Binding-site contacts:
Ligand atom O2 contacts residue ALA244 of chain 1.C at 3.8 Å.
Ligand atom O1 contacts residue ALA244 of chain 1.C at 3.1 Å (h-bond).
Ligand atom O4 contacts residue MET242 of chain 1.C at 4.3 Å.
Ligand atom O4 contacts residue MET311 of chain 1.C at 3.9 Å.
Ligand atom C1 contacts residue ASP247 of chain 1.C at 4.0 Å.
Ligand atom O4 contacts residue LYS221 of chain 1.C at 4.3 Å.
Ligand atom C2 contacts residue GLU223 of chain 1.C at 4.0 Å.
Ligand atom O4 contacts residue ALA244 of chain 1.C at 4.3 Å.
Ligand atom O2 contacts residue ASP247 of chain 1.C at 4.1 Å.
Ligand atom C2 contacts residue THR279 of chain 1.C at 3.7 Å.
Ligand atom O3 contacts residue ALA278 of chain 1.C at 4.3 Å.
Ligand atom C1 contacts residue GLU223 of chain 1.C at 3.9 Å.
Ligand atom O1 contacts residue ARG245 of chain 1.C at 4.2 Å.
Ligand atom C1 contacts residue ARG245 of chain 1.C at 4.0 Å.
Ligand atom O2 contacts residue LYS221 of chain 1.C at 2.9 Å (salt-bridge).
Ligand atom C2 contacts residue ALA244 of chain 1.C at 3.7 Å (hydrophobic).
Ligand atom C2 contacts residue LYS221 of chain 1.C at 4.0 Å.
Ligand atom O2 contacts residue MG1 of chain 1.P at 2.5 Å.
Ligand atom C1 contacts residue GLY246 of chain 1.C at 3.7 Å.
Ligand atom O4 contacts residue MG1 of chain 1.P at 4.4 Å.
Ligand atom O3 contacts residue ASP247 of chain 1.C at 4.1 Å.
Ligand atom O2 contacts residue GLU223 of chain 1.C at 3.4 Å (salt-bridge).
Ligand atom C1 contacts residue MG1 of chain 1.P at 3.2 Å.
Ligand atom O1 contacts residue GLY246 of chain 1.C at 3.6 Å (h-bond).
Ligand atom O4 contacts residue ALA278 of chain 1.C at 4.3 Å.
Ligand atom O4 contacts residue ARG36 of chain 1.C at 4.4 Å.
Ligand atom O3 contacts residue MG1 of chain 1.P at 4.4 Å.
Ligand atom O3 contacts residue ARG245 of chain 1.C at 3.3 Å (salt-bridge).
Ligand atom O4 contacts residue THR279 of chain 1.C at 3.1 Å (h-bond).
Ligand atom O3 contacts residue THR279 of chain 1.C at 2.4 Å (h-bond).
Ligand atom O1 contacts residue ASP247 of chain 1.C at 3.0 Å (salt-bridge).
Ligand atom O3 contacts residue ALA244 of chain 1.C at 3.3 Å.
Ligand atom O3 contacts residue GLY246 of chain 1.C at 2.9 Å (h-bond).
Ligand atom C1 contacts residue THR279 of chain 1.C at 3.4 Å.
Ligand atom C2 contacts residue MG1 of chain 1.P at 3.2 Å.
Ligand atom C1 contacts residue ALA244 of chain 1.C at 3.5 Å (hydrophobic).
Ligand atom O1 contacts residue THR279 of chain 1.C at 4.5 Å.
Ligand atom O1 contacts residue MG1 of chain 1.P at 2.4 Å.
Ligand atom O1 contacts residue GLU223 of chain 1.C at 3.0 Å (salt-bridge).

The protein below binds the small molecule below.
Small molecule (SMILES): O=C([O-])C(=O)[O-]

Sequence of chain 1.C:
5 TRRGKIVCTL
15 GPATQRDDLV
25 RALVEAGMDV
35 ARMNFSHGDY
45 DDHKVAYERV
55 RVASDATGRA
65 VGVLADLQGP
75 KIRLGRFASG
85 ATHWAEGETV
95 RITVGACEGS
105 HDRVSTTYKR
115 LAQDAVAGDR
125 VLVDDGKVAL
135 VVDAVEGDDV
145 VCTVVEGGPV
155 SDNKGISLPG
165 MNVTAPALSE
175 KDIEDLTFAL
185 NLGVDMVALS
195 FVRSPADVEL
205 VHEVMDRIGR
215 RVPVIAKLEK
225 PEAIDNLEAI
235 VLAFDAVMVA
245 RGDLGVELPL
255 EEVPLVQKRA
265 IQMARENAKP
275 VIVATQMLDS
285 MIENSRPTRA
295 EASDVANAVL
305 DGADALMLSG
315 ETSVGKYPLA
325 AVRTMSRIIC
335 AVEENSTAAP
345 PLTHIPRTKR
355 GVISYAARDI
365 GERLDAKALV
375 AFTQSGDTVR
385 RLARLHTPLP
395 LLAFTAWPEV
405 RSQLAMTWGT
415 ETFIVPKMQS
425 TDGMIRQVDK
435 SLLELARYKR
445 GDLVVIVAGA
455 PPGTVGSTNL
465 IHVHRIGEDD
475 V